This protein binds this small molecule.
Small molecule (SMILES): CC(=O)N[C@H]1[C@H](O[C@H]2[C@H](O)[C@@H](NC(C)=O)CO[C@@H]2CO)O[C@H](CO)[C@@H](O)[C@@H]1O

Sequence of chain 3.D:
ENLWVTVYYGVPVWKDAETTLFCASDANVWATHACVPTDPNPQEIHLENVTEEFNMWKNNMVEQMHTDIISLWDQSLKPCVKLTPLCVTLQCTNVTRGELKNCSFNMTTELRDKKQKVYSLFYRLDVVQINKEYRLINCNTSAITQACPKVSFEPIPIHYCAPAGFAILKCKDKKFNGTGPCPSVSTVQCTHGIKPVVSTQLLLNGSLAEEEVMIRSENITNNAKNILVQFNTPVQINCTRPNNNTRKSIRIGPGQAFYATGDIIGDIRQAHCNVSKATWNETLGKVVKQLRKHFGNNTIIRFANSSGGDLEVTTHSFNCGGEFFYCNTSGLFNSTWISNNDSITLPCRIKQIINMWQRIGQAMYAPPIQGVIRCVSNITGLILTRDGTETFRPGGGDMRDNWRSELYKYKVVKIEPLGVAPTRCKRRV

Binding-site contacts:
Ligand atom C3 contacts residue NAG1 of chain 3.Z at 3.4 Å.
Ligand atom N2 contacts residue NAG1 of chain 3.Z at 3.1 Å (h-bond).
Ligand atom C1 contacts residue NAG1 of chain 3.Z at 3.6 Å.
Ligand atom C3 contacts residue ASN355 of chain 3.D at 3.8 Å.
Ligand atom O3 contacts residue NAG1 of chain 3.Z at 3.2 Å (h-bond).
Ligand atom C2 contacts residue ASN355 of chain 3.D at 2.5 Å.
Ligand atom C5 contacts residue NAG1 of chain 3.Z at 3.8 Å.
Ligand atom C4 contacts residue ASN355 of chain 3.D at 4.2 Å.
Ligand atom O5 contacts residue SER357 of chain 3.D at 4.2 Å.
Ligand atom C5 contacts residue ASN355 of chain 3.D at 3.6 Å.
Ligand atom O6 contacts residue NAG1 of chain 3.Z at 3.3 Å (h-bond).
Ligand atom O4 contacts residue NAG1 of chain 3.Z at 3.7 Å.
Ligand atom C6 contacts residue NAG1 of chain 3.Z at 3.3 Å.
Ligand atom C2 contacts residue NAG1 of chain 3.Z at 3.7 Å.
Ligand atom C1 contacts residue SER357 of chain 3.D at 3.9 Å.
Ligand atom C1 contacts residue ASN355 of chain 3.D at 1.4 Å.
Ligand atom O7 contacts residue ASN355 of chain 3.D at 4.5 Å.
Ligand atom C7 contacts residue NAG1 of chain 3.Z at 4.1 Å.
Ligand atom C4 contacts residue NAG1 of chain 3.Z at 4.4 Å.
Ligand atom O5 contacts residue NAG1 of chain 3.Z at 3.1 Å (h-bond).
Ligand atom C8 contacts residue NAG1 of chain 3.Z at 3.9 Å.
Ligand atom C5 contacts residue SER357 of chain 3.D at 4.3 Å.
Ligand atom O6 contacts residue SER357 of chain 3.D at 4.5 Å.
Ligand atom C7 contacts residue ASN355 of chain 3.D at 3.9 Å.
Ligand atom O5 contacts residue ASN355 of chain 3.D at 2.3 Å (h-bond).
Ligand atom N2 contacts residue ASN355 of chain 3.D at 2.9 Å (h-bond).